Sequence of chain 1.A:
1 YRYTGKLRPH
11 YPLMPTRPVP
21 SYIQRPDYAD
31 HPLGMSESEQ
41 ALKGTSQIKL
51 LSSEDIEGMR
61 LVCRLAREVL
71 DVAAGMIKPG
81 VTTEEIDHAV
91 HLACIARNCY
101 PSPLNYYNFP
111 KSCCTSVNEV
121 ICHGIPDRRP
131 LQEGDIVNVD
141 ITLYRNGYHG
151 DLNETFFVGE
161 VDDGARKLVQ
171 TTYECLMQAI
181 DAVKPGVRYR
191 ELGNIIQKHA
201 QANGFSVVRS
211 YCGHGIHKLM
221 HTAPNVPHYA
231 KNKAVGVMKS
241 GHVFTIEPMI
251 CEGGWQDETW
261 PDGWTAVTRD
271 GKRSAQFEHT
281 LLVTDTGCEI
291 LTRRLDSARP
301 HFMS

This small molecule binds to this protein.
Small molecule (SMILES): CCCC(CCC)[C@H](N)P(=O)(O)O

Binding-site contacts:
Ligand atom O1 contacts residue CO1 of chain 1.B at 2.2 Å.
Ligand atom C5 contacts residue TYR106 of chain 1.A at 4.1 Å (hydrophobic).
Ligand atom O1 contacts residue GLU247 of chain 1.A at 2.5 Å (salt-bridge).
Ligand atom P contacts residue CO1 of chain 1.C at 3.2 Å.
Ligand atom C2 contacts residue HIS123 of chain 1.A at 3.6 Å.
Ligand atom O2 contacts residue HIS214 of chain 1.A at 3.0 Å (h-bond).
Ligand atom P contacts residue HIS123 of chain 1.A at 4.0 Å.
Ligand atom C contacts residue HIS123 of chain 1.A at 3.8 Å.
Ligand atom N contacts residue ASP140 of chain 1.A at 2.8 Å (salt-bridge).
Ligand atom O2 contacts residue CO1 of chain 1.C at 3.9 Å.
Ligand atom O2 contacts residue CO1 of chain 1.B at 2.4 Å.
Ligand atom C7 contacts residue ASP140 of chain 1.A at 3.8 Å.
Ligand atom O2 contacts residue ASP151 of chain 1.A at 3.3 Å (salt-bridge).
Ligand atom O1 contacts residue CO1 of chain 1.C at 2.1 Å.
Ligand atom O2 contacts residue HIS221 of chain 1.A at 2.6 Å (h-bond).
Ligand atom P contacts residue CO1 of chain 1.B at 2.9 Å.
Ligand atom O1 contacts residue ASP151 of chain 1.A at 3.3 Å (salt-bridge).
Ligand atom P contacts residue GLU247 of chain 1.A at 3.5 Å.
Ligand atom O1 contacts residue ASP140 of chain 1.A at 3.1 Å (salt-bridge).
Ligand atom C contacts residue TRP264 of chain 1.A at 3.3 Å (hydrophobic).
Ligand atom P contacts residue HIS221 of chain 1.A at 3.9 Å.
Ligand atom O contacts residue GLU247 of chain 1.A at 3.5 Å (salt-bridge).
Ligand atom P contacts residue ASP140 of chain 1.A at 4.0 Å.
Ligand atom C4 contacts residue THR142 of chain 1.A at 3.4 Å.
Ligand atom C5 contacts residue PRO103 of chain 1.A at 3.8 Å (hydrophobic).
Ligand atom O2 contacts residue GLU247 of chain 1.A at 3.5 Å (salt-bridge).
Ligand atom O1 contacts residue GLU278 of chain 1.A at 3.0 Å (salt-bridge).
Ligand atom C6 contacts residue THR142 of chain 1.A at 3.9 Å.
Ligand atom O contacts residue HIS123 of chain 1.A at 2.7 Å (h-bond).
Ligand atom C6 contacts residue PRO103 of chain 1.A at 3.7 Å (hydrophobic).
Ligand atom C3 contacts residue HIS221 of chain 1.A at 4.0 Å.
Ligand atom N contacts residue THR142 of chain 1.A at 2.9 Å (h-bond).
Ligand atom C7 contacts residue CO1 of chain 1.C at 3.1 Å.
Ligand atom C1 contacts residue TYR106 of chain 1.A at 4.1 Å (hydrophobic).
Ligand atom P contacts residue ASP151 of chain 1.A at 3.8 Å.
Ligand atom N contacts residue CO1 of chain 1.C at 2.2 Å.
Ligand atom C6 contacts residue SER102 of chain 1.A at 3.5 Å.
Ligand atom N contacts residue ASP151 of chain 1.A at 2.9 Å (salt-bridge).
Ligand atom C6 contacts residue MET220 of chain 1.A at 3.4 Å (hydrophobic).
Ligand atom C contacts residue CYS114 of chain 1.A at 3.8 Å (hydrophobic).